Binding-site contacts:
Ligand atom CAD contacts residue ASP161 of chain 1.A at 3.8 Å.
Ligand atom CAE contacts residue PHE97 of chain 1.A at 3.7 Å (hydrophobic).
Ligand atom CAD contacts residue TYR174 of chain 1.A at 3.1 Å (hydrophobic).
Ligand atom CAI contacts residue PHE97 of chain 1.A at 3.4 Å (hydrophobic).
Ligand atom NAF contacts residue NAP1 of chain 1.E at 3.2 Å (h-bond).
Ligand atom CAD contacts residue PHE97 of chain 1.A at 3.6 Å (hydrophobic).
Ligand atom CAC contacts residue TYR174 of chain 1.A at 4.4 Å (hydrophobic).
Ligand atom CAH contacts residue PHE97 of chain 1.A at 3.7 Å (hydrophobic).
Ligand atom CAD contacts residue NAP1 of chain 1.E at 3.5 Å.
Ligand atom CAC contacts residue PHE97 of chain 1.A at 3.6 Å (hydrophobic).
Ligand atom CAC contacts residue NAP1 of chain 1.E at 3.2 Å.
Ligand atom NAG contacts residue SER95 of chain 1.A at 3.9 Å.
Ligand atom CLA contacts residue NAP1 of chain 1.E at 3.2 Å.
Ligand atom NAG contacts residue TYR174 of chain 1.A at 3.1 Å (h-bond).
Ligand atom NAG contacts residue NAP1 of chain 1.E at 2.7 Å (h-bond).
Ligand atom NAA contacts residue PHE97 of chain 1.A at 3.5 Å.
Ligand atom CAJ contacts residue NAP1 of chain 1.E at 3.7 Å.
Ligand atom NAF contacts residue PHE97 of chain 1.A at 3.7 Å.
Ligand atom CAI contacts residue SER95 of chain 1.A at 3.7 Å.
Ligand atom CAE contacts residue PRO210 of chain 1.A at 4.3 Å (hydrophobic).
Ligand atom CLA contacts residue LEU208 of chain 1.A at 4.5 Å.
Ligand atom NAG contacts residue PHE97 of chain 1.A at 3.5 Å.
Ligand atom CAH contacts residue NAP1 of chain 1.E at 3.5 Å.
Ligand atom CAE contacts residue NAP1 of chain 1.E at 3.4 Å.
Ligand atom CAI contacts residue TYR174 of chain 1.A at 4.4 Å (hydrophobic).
Ligand atom CLA contacts residue LEU209 of chain 1.A at 3.8 Å.
Ligand atom NAA contacts residue SER95 of chain 1.A at 2.7 Å (h-bond).
Ligand atom CAK contacts residue NAP1 of chain 1.E at 3.6 Å.
Ligand atom CAC contacts residue ASP161 of chain 1.A at 4.4 Å.
Ligand atom CAK contacts residue PHE97 of chain 1.A at 3.5 Å (hydrophobic).
Ligand atom CAI contacts residue NAP1 of chain 1.E at 3.1 Å.
Ligand atom NAA contacts residue NAP1 of chain 1.E at 3.2 Å (h-bond).
Ligand atom CLA contacts residue PRO210 of chain 1.A at 3.8 Å.
Ligand atom CAK contacts residue TYR174 of chain 1.A at 3.4 Å (hydrophobic).
Ligand atom CAJ contacts residue PHE97 of chain 1.A at 3.5 Å (hydrophobic).

A protein and the small-molecule ligand that binds it are described below.
Small molecule (SMILES): Nc1nc2ccc(Cl)cc2[nH]1

Sequence of chain 1.A:
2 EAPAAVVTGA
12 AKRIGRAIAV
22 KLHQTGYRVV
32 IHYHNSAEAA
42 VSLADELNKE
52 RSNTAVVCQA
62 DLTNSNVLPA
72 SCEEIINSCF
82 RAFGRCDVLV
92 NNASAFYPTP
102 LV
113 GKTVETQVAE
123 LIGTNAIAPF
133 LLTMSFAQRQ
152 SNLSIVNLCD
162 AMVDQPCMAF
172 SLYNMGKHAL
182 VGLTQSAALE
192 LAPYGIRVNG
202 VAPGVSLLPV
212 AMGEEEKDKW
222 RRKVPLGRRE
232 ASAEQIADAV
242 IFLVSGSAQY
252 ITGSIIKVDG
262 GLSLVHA